Sequence of chain 1.G:
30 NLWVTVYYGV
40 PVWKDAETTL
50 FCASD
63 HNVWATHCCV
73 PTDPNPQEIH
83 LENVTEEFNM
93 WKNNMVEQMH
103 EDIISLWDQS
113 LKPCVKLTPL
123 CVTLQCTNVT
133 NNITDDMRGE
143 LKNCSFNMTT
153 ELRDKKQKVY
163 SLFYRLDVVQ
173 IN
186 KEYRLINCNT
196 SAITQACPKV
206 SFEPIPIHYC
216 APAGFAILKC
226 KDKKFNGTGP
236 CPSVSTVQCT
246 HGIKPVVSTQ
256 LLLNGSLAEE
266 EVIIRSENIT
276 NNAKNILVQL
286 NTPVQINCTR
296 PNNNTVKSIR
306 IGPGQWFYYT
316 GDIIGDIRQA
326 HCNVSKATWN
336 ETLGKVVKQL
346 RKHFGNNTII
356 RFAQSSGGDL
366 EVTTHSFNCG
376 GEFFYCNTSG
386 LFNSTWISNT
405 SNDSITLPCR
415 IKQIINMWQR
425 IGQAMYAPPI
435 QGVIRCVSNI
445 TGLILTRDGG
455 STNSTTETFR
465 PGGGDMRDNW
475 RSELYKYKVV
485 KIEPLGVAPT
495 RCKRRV

The small molecule below binds the protein below.
Small molecule (SMILES): CC(=O)N[C@@H]1[C@@H](O)[C@H](O)[C@@H](CO)O[C@H]1O

Binding-site contacts:
Ligand atom N2 contacts residue ASN134 of chain 1.G at 3.0 Å (h-bond).
Ligand atom C3 contacts residue ASN134 of chain 1.G at 3.9 Å.
Ligand atom C8 contacts residue ASN134 of chain 1.G at 3.9 Å.
Ligand atom C4 contacts residue ASN134 of chain 1.G at 4.4 Å.
Ligand atom C7 contacts residue ASN134 of chain 1.G at 3.4 Å.
Ligand atom C2 contacts residue ASN134 of chain 1.G at 2.6 Å.
Ligand atom C1 contacts residue ASN134 of chain 1.G at 1.5 Å.
Ligand atom O7 contacts residue ASN134 of chain 1.G at 3.4 Å (h-bond).
Ligand atom C5 contacts residue ASN134 of chain 1.G at 3.8 Å.
Ligand atom O5 contacts residue ASN134 of chain 1.G at 2.5 Å (h-bond).
Ligand atom C8 contacts residue ASP321 of chain 1.G at 4.3 Å.